Binding-site contacts:
Ligand atom C08 contacts residue LEU228 of chain 6.C at 3.6 Å (hydrophobic).
Ligand atom O13 contacts residue ARG359 of chain 6.C at 3.1 Å (salt-bridge).
Ligand atom C44 contacts residue LEU361 of chain 6.C at 3.8 Å (hydrophobic).
Ligand atom C19 contacts residue ARG276 of chain 6.C at 3.9 Å.
Ligand atom O13 contacts residue PRO358 of chain 6.C at 3.5 Å.
Ligand atom C31 contacts residue HIS227 of chain 6.C at 3.8 Å.
Ligand atom O06 contacts residue THR274 of chain 6.C at 3.1 Å (h-bond).
Ligand atom O13 contacts residue GLY360 of chain 6.C at 3.8 Å.
Ligand atom C06 contacts residue HIS227 of chain 6.C at 2.3 Å.
Ligand atom C17 contacts residue LEU361 of chain 6.C at 3.9 Å (hydrophobic).
Ligand atom C14 contacts residue LEU215 of chain 6.C at 3.8 Å (hydrophobic).
Ligand atom O14 contacts residue HIS227 of chain 6.C at 2.1 Å (h-bond).
Ligand atom C42 contacts residue VAL23 of chain 6.C at 3.4 Å (hydrophobic).
Ligand atom C28 contacts residue PRO358 of chain 6.C at 3.8 Å (hydrophobic).
Ligand atom C06 contacts residue ASP224 of chain 6.C at 3.4 Å.
Ligand atom C40 contacts residue VAL23 of chain 6.C at 3.5 Å (hydrophobic).
Ligand atom O06 contacts residue PRO272 of chain 6.C at 3.6 Å.
Ligand atom C19 contacts residue THR274 of chain 6.C at 3.2 Å.
Ligand atom O12 contacts residue GLY360 of chain 6.C at 3.4 Å (h-bond).
Ligand atom C41 contacts residue SER234 of chain 6.C at 3.7 Å.
Ligand atom C07 contacts residue HIS227 of chain 6.C at 2.3 Å.
Ligand atom C39 contacts residue ALA231 of chain 6.C at 3.8 Å (hydrophobic).
Ligand atom O06 contacts residue LEU215 of chain 6.C at 3.7 Å.
Ligand atom O06 contacts residue LEU273 of chain 6.C at 3.6 Å.
Ligand atom C09 contacts residue HIS227 of chain 6.C at 3.3 Å.
Ligand atom C36 contacts residue HIS227 of chain 6.C at 3.7 Å.
Ligand atom O05 contacts residue LEU361 of chain 6.C at 3.8 Å.
Ligand atom C05 contacts residue HIS227 of chain 6.C at 2.9 Å.
Ligand atom C41 contacts residue VAL23 of chain 6.C at 2.8 Å (hydrophobic).
Ligand atom C44 contacts residue GLY360 of chain 6.C at 3.9 Å.
Ligand atom C14 contacts residue THR274 of chain 6.C at 3.6 Å.
Ligand atom C40 contacts residue SER234 of chain 6.C at 3.1 Å.
Ligand atom O08 contacts residue ARG276 of chain 6.C at 3.3 Å.
Ligand atom O07 contacts residue ARG276 of chain 6.C at 3.8 Å.
Ligand atom C04 contacts residue HIS227 of chain 6.C at 3.3 Å.
Ligand atom C13 contacts residue HIS227 of chain 6.C at 3.9 Å.
Ligand atom C16 contacts residue PRO272 of chain 6.C at 3.6 Å (hydrophobic).
Ligand atom C30 contacts residue HIS227 of chain 6.C at 3.1 Å.
Ligand atom C08 contacts residue HIS227 of chain 6.C at 2.9 Å.
Ligand atom C15 contacts residue PRO272 of chain 6.C at 3.3 Å (hydrophobic).

A small-molecule ligand and the protein it binds are described below.
Small molecule (SMILES): CC(=O)O[C@H]1C(=O)[C@@]2(C)[C@H]([C@H](OC(=O)c3ccccc3)[C@]3(O)C[C@H](OC(=O)[C@H](O)[C@@H](NC(=O)c4ccccc4)c4ccccc4)C(C)=C1C3(C)C)[C@]1(OC(C)=O)CO[C@@H]1C[C@@H]2O

Sequence of chain 6.C:
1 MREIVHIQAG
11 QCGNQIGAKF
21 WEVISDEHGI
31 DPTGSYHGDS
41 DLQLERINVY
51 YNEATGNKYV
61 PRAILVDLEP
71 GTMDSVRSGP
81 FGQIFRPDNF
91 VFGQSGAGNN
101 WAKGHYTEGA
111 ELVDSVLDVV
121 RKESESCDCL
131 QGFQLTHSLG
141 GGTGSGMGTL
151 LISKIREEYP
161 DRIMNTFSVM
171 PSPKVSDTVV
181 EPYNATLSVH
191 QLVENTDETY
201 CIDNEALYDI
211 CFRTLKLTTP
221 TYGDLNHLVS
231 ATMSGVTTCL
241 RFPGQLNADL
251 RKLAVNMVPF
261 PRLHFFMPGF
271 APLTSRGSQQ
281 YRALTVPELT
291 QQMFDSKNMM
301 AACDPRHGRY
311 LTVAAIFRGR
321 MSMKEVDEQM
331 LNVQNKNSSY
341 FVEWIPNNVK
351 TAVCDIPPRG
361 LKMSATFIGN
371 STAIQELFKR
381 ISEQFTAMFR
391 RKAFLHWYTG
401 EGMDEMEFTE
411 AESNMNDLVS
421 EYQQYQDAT